This small molecule binds to this protein.
Small molecule (SMILES): CC(=O)N[C@H]1[C@H](O[C@H]2[C@H](O)[C@@H](NC(C)=O)CO[C@@H]2CO)O[C@H](CO)[C@@H](O[C@@H]2O[C@H](CO)[C@@H](O)[C@H](O)[C@@H]2O)[C@@H]1O

Sequence of chain 3.D:
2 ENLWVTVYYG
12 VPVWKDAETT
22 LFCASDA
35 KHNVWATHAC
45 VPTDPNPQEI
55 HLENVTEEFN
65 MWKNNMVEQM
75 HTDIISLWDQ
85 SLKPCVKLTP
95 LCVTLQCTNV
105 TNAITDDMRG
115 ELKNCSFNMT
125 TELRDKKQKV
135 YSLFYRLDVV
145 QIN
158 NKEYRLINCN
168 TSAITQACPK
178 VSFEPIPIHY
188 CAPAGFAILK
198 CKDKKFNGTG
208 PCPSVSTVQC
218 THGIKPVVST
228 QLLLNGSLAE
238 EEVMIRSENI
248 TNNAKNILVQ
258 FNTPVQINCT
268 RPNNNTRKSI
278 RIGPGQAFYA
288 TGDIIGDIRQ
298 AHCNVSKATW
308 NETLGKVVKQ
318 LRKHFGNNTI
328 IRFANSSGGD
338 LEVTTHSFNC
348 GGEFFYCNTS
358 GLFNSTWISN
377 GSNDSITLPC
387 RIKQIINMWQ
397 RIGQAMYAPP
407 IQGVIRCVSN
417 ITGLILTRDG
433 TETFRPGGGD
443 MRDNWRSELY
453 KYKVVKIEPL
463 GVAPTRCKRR

Binding-site contacts:
Ligand atom O4 contacts residue GLU181 of chain 3.D at 4.0 Å.
Ligand atom O6 contacts residue ARG412 of chain 3.D at 3.6 Å.
Ligand atom O6 contacts residue GLY348 of chain 3.D at 3.9 Å.
Ligand atom O5 contacts residue GLU181 of chain 3.D at 3.7 Å.
Ligand atom C1 contacts residue ASN232 of chain 3.D at 1.4 Å.
Ligand atom C1 contacts residue VAL414 of chain 3.D at 4.0 Å (hydrophobic).
Ligand atom O3 contacts residue GLU181 of chain 3.D at 3.6 Å.
Ligand atom C5 contacts residue NAG1 of chain 3.M at 3.6 Å.
Ligand atom C4 contacts residue VAL414 of chain 3.D at 3.9 Å (hydrophobic).
Ligand atom C3 contacts residue VAL414 of chain 3.D at 3.7 Å (hydrophobic).
Ligand atom O3 contacts residue CYS413 of chain 3.D at 3.5 Å.
Ligand atom C6 contacts residue GLY348 of chain 3.D at 4.0 Å.
Ligand atom N2 contacts residue ASN232 of chain 3.D at 3.0 Å (h-bond).
Ligand atom O6 contacts residue CYS413 of chain 3.D at 3.5 Å.
Ligand atom C6 contacts residue NAG1 of chain 3.M at 3.5 Å.
Ligand atom N2 contacts residue SER415 of chain 3.D at 3.4 Å.
Ligand atom C8 contacts residue ASN346 of chain 3.D at 3.5 Å.
Ligand atom C2 contacts residue SER415 of chain 3.D at 4.0 Å.
Ligand atom C1 contacts residue SER415 of chain 3.D at 3.6 Å.
Ligand atom C3 contacts residue GLU181 of chain 3.D at 3.9 Å.
Ligand atom C8 contacts residue SER415 of chain 3.D at 4.1 Å.
Ligand atom C8 contacts residue LEU231 of chain 3.D at 3.6 Å (hydrophobic).
Ligand atom C1 contacts residue GLU181 of chain 3.D at 3.3 Å.
Ligand atom O6 contacts residue NAG1 of chain 3.M at 3.6 Å.
Ligand atom C3 contacts residue ASN232 of chain 3.D at 3.8 Å.
Ligand atom C5 contacts residue VAL414 of chain 3.D at 3.6 Å (hydrophobic).
Ligand atom O7 contacts residue ASN232 of chain 3.D at 3.9 Å.
Ligand atom C5 contacts residue GLU181 of chain 3.D at 3.8 Å.
Ligand atom C4 contacts residue GLU181 of chain 3.D at 3.4 Å.
Ligand atom O7 contacts residue PRO182 of chain 3.D at 4.1 Å.
Ligand atom O4 contacts residue VAL414 of chain 3.D at 3.9 Å.
Ligand atom C8 contacts residue PHE345 of chain 3.D at 4.1 Å (hydrophobic).
Ligand atom O5 contacts residue NAG1 of chain 3.M at 3.5 Å.
Ligand atom C2 contacts residue ASN232 of chain 3.D at 2.5 Å.
Ligand atom C7 contacts residue ASN232 of chain 3.D at 3.7 Å.
Ligand atom C5 contacts residue ASN232 of chain 3.D at 3.6 Å.
Ligand atom O5 contacts residue ASN232 of chain 3.D at 2.3 Å (h-bond).
Ligand atom C6 contacts residue GLU181 of chain 3.D at 4.2 Å.
Ligand atom C7 contacts residue ASN346 of chain 3.D at 4.1 Å.
Ligand atom O7 contacts residue ASN346 of chain 3.D at 4.1 Å.